Sequence of chain 2.B:
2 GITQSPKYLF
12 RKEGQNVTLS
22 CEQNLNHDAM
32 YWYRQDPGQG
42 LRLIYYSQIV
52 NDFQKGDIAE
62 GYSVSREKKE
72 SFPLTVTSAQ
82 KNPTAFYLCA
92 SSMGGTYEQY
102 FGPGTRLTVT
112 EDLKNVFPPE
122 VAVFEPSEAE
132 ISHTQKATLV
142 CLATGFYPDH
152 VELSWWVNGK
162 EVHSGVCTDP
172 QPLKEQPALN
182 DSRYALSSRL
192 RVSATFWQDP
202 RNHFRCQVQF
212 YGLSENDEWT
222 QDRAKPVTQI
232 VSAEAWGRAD

Binding-site contacts:
Ligand atom CA contacts residue ASP77 of chain 1.C at 3.3 Å.
Ligand atom OXT contacts residue TYR84 of chain 1.C at 3.4 Å (h-bond).
Ligand atom OXT contacts residue LYS146 of chain 1.C at 3.5 Å (salt-bridge).
Ligand atom CB contacts residue ASP77 of chain 1.C at 3.3 Å.
Ligand atom N contacts residue MET5 of chain 1.C at 3.3 Å.
Ligand atom OE1 contacts residue GLN32 of chain 2.A at 3.2 Å (h-bond).
Ligand atom CD contacts residue HIS70 of chain 1.C at 3.5 Å.
Ligand atom C contacts residue TYR7 of chain 1.C at 3.3 Å (hydrophobic).
Ligand atom CG2 contacts residue ASP77 of chain 1.C at 3.5 Å.
Ligand atom N contacts residue TYR171 of chain 1.C at 2.6 Å (h-bond).
Ligand atom CG contacts residue TYR159 of chain 1.C at 3.4 Å (hydrophobic).
Ligand atom O contacts residue THR80 of chain 1.C at 3.4 Å.
Ligand atom CG contacts residue THR97 of chain 2.B at 3.2 Å.
Ligand atom O contacts residue TYR159 of chain 1.C at 2.9 Å (h-bond).
Ligand atom CG1 contacts residue ALA69 of chain 1.C at 2.8 Å (hydrophobic).
Ligand atom N contacts residue TYR99 of chain 1.C at 3.4 Å (h-bond).
Ligand atom O contacts residue TRP147 of chain 1.C at 3.3 Å (h-bond).
Ligand atom CB contacts residue ASP77 of chain 1.C at 3.4 Å.
Ligand atom CG2 contacts residue TRP167 of chain 1.C at 3.5 Å (hydrophobic).
Ligand atom CG contacts residue GLU63 of chain 1.C at 3.4 Å.
Ligand atom CG1 contacts residue THR143 of chain 1.C at 3.0 Å.
Ligand atom CD1 contacts residue GLU63 of chain 1.C at 3.4 Å.
Ligand atom C contacts residue ASP77 of chain 1.C at 3.3 Å.
Ligand atom OD1 contacts residue TYR159 of chain 1.C at 3.4 Å.
Ligand atom N contacts residue ASP77 of chain 1.C at 2.5 Å (salt-bridge).
Ligand atom N contacts residue GLU63 of chain 1.C at 3.1 Å (salt-bridge).
Ligand atom CG2 contacts residue TYR98 of chain 2.B at 3.4 Å (hydrophobic).
Ligand atom OD2 contacts residue LEU156 of chain 1.C at 3.3 Å.
Ligand atom O contacts residue TYR98 of chain 2.B at 2.8 Å (h-bond).
Ligand atom CB contacts residue TYR98 of chain 2.B at 3.5 Å (hydrophobic).
Ligand atom O contacts residue LYS66 of chain 1.C at 2.8 Å (salt-bridge).
Ligand atom O contacts residue TYR7 of chain 1.C at 3.1 Å.
Ligand atom O contacts residue THR73 of chain 1.C at 3.3 Å.
Ligand atom N contacts residue TYR7 of chain 1.C at 3.5 Å (h-bond).
Ligand atom C contacts residue LYS66 of chain 1.C at 3.5 Å.
Ligand atom O contacts residue LEU95 of chain 2.A at 3.2 Å.
Ligand atom CD1 contacts residue GLU63 of chain 1.C at 3.3 Å.
Ligand atom CG1 contacts residue TYR123 of chain 1.C at 3.3 Å (hydrophobic).
Ligand atom CA contacts residue ASP77 of chain 1.C at 3.4 Å.
Ligand atom NE2 contacts residue THR97 of chain 2.B at 3.0 Å (h-bond).

Sequence of chain 2.A:
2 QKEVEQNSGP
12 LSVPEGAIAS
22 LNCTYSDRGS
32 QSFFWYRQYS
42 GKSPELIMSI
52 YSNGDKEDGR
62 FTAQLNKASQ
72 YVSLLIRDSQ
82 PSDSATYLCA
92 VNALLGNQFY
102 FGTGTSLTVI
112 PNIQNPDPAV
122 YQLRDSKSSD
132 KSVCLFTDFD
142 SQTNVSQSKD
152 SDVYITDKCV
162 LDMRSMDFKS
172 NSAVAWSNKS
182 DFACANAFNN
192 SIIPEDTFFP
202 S

A small-molecule ligand and the protein it binds are described below.
Small molecule (SMILES): CC[C@H](C)[C@H](N)C(=O)N[C@@H](CC(C)C)C(=O)N[C@@H](CC(=O)O)C(=O)N[C@@H](CCC(N)=O)C(=O)N[C@H](C(=O)N1CCC[C@H]1C(=O)N[C@@H](Cc1ccccc1)C(=O)N[C@@H](CO)C(=O)N[C@H](C(=O)O)C(C)C)C(C)C

Sequence of chain 1.C:
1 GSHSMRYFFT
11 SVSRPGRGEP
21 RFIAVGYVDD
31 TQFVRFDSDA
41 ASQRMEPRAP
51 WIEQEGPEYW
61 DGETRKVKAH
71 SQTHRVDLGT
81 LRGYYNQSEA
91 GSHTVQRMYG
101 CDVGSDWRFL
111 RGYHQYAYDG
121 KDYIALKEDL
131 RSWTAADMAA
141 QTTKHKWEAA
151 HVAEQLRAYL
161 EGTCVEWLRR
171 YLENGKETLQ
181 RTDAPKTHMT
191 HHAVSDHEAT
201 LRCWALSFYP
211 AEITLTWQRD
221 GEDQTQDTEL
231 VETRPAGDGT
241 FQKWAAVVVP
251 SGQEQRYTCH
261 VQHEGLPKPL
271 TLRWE